Sequence of chain 1.A:
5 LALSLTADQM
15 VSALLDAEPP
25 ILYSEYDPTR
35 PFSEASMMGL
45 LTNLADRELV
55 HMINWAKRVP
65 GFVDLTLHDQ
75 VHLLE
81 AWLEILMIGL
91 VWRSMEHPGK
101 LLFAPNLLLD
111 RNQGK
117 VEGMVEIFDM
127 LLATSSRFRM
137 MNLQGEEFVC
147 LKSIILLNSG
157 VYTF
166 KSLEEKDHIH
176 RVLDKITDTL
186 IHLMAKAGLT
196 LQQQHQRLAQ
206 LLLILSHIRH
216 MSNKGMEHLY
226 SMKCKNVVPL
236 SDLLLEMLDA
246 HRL

Binding-site contacts:
Ligand atom CD2 contacts residue ILE57 of chain 1.A at 4.0 Å (hydrophobic).
Ligand atom CG2 contacts residue LEU238 of chain 1.A at 3.7 Å (hydrophobic).
Ligand atom CG contacts residue ILE57 of chain 1.A at 4.2 Å (hydrophobic).
Ligand atom CD1 contacts residue ASP237 of chain 1.A at 3.6 Å.
Ligand atom CD1 contacts residue LEU238 of chain 1.A at 3.5 Å (hydrophobic).
Ligand atom O contacts residue LYS61 of chain 1.A at 2.9 Å (salt-bridge).
Ligand atom CB contacts residue GLU241 of chain 1.A at 3.9 Å.
Ligand atom C contacts residue ILE57 of chain 1.A at 4.2 Å (hydrophobic).
Ligand atom N contacts residue ILE57 of chain 1.A at 4.2 Å.
Ligand atom CD1 contacts residue LEU238 of chain 1.A at 4.2 Å (hydrophobic).
Ligand atom CD1 contacts residue GLU241 of chain 1.A at 3.8 Å.
Ligand atom N contacts residue GLU241 of chain 1.A at 3.1 Å (salt-bridge).
Ligand atom CD1 contacts residue ILE57 of chain 1.A at 3.5 Å (hydrophobic).
Ligand atom C contacts residue LYS61 of chain 1.A at 3.7 Å.
Ligand atom CD1 contacts residue VAL75 of chain 1.A at 3.5 Å (hydrophobic).
Ligand atom CD1 contacts residue GLN74 of chain 1.A at 3.9 Å.
Ligand atom CB contacts residue ILE57 of chain 1.A at 4.0 Å (hydrophobic).
Ligand atom NE2 contacts residue LEU71 of chain 1.A at 3.6 Å.
Ligand atom CG contacts residue LEU71 of chain 1.A at 3.5 Å (hydrophobic).
Ligand atom CA contacts residue GLU241 of chain 1.A at 3.7 Å.
Ligand atom NE2 contacts residue LEU71 of chain 1.A at 2.9 Å.
Ligand atom CD contacts residue LEU71 of chain 1.A at 3.7 Å (hydrophobic).
Ligand atom CA contacts residue VAL75 of chain 1.A at 4.0 Å (hydrophobic).
Ligand atom CD2 contacts residue GLN74 of chain 1.A at 3.6 Å.
Ligand atom CD2 contacts residue LEU78 of chain 1.A at 3.9 Å (hydrophobic).
Ligand atom CD2 contacts residue GLU79 of chain 1.A at 3.6 Å.
Ligand atom C contacts residue LYS61 of chain 1.A at 3.8 Å.
Ligand atom CA contacts residue GLU241 of chain 1.A at 4.0 Å.
Ligand atom CD2 contacts residue MET242 of chain 1.A at 4.1 Å (hydrophobic).
Ligand atom CD1 contacts residue LEU78 of chain 1.A at 3.8 Å (hydrophobic).
Ligand atom CB contacts residue LEU238 of chain 1.A at 4.0 Å (hydrophobic).
Ligand atom CD2 contacts residue LEU71 of chain 1.A at 3.3 Å (hydrophobic).
Ligand atom C contacts residue GLU241 of chain 1.A at 3.8 Å.
Ligand atom CD1 contacts residue LEU71 of chain 1.A at 4.0 Å (hydrophobic).
Ligand atom CA contacts residue LYS61 of chain 1.A at 3.7 Å.
Ligand atom CG1 contacts residue GLU241 of chain 1.A at 3.5 Å.
Ligand atom CE1 contacts residue LEU71 of chain 1.A at 3.7 Å (hydrophobic).
Ligand atom CB contacts residue LEU71 of chain 1.A at 3.6 Å (hydrophobic).
Ligand atom N contacts residue LEU238 of chain 1.A at 4.0 Å.
Ligand atom CD2 contacts residue VAL75 of chain 1.A at 3.5 Å (hydrophobic).

This protein binds this small molecule.
Small molecule (SMILES): CC[C@H](C)[C@H](NC(=O)[C@H](C)N)C(=O)N[C@@H](CC(C)C)C(=O)N[C@@H](CC1=NC=NC1)C(=O)N[C@@H](CCCN=C(N)N)C(=O)N[C@@H](CC(C)C)C(=O)N[C@@H](CC(C)C)C(=O)N[C@@H](CCC(N)=O)C(=O)N[C@@H](C)C=O